Binding-site contacts:
Ligand atom C2 contacts residue LEU49 of chain 1.B at 3.7 Å (hydrophobic).
Ligand atom C26 contacts residue THR250 of chain 1.B at 3.6 Å.
Ligand atom C24 contacts residue GLY32 of chain 1.B at 3.6 Å.
Ligand atom C26 contacts residue GLY32 of chain 1.B at 3.8 Å.
Ligand atom C1 contacts residue LEU49 of chain 1.B at 3.9 Å (hydrophobic).
Ligand atom C25 contacts residue GLY249 of chain 1.B at 3.8 Å.
Ligand atom O16 contacts residue GLN92 of chain 1.B at 3.4 Å (h-bond).
Ligand atom C26 contacts residue SER248 of chain 1.B at 3.2 Å.
Ligand atom C8 contacts residue TYR90 of chain 1.B at 3.6 Å (hydrophobic).
Ligand atom C4 contacts residue GLN31 of chain 1.B at 3.4 Å.
Ligand atom C6 contacts residue TRP134 of chain 1.B at 3.6 Å (hydrophobic).
Ligand atom N15 contacts residue GLY53 of chain 1.B at 3.7 Å.
Ligand atom C11 contacts residue ASP51 of chain 1.B at 3.5 Å.
Ligand atom C26 contacts residue SER29 of chain 1.B at 3.2 Å.
Ligand atom C11 contacts residue ASP247 of chain 1.B at 3.8 Å.
Ligand atom C26 contacts residue ALA354 of chain 1.B at 3.6 Å (hydrophobic).
Ligand atom O18 contacts residue GLN92 of chain 1.B at 3.1 Å.
Ligand atom C25 contacts residue SER248 of chain 1.B at 3.7 Å.
Ligand atom CL23 contacts residue GLY93 of chain 1.B at 3.7 Å.
Ligand atom C24 contacts residue GLY249 of chain 1.B at 3.8 Å.
Ligand atom C17 contacts residue GLY249 of chain 1.B at 3.8 Å.
Ligand atom C14 contacts residue TYR90 of chain 1.B at 3.7 Å (hydrophobic).
Ligand atom C14 contacts residue ASP51 of chain 1.B at 3.4 Å.
Ligand atom C17 contacts residue THR250 of chain 1.B at 3.2 Å.
Ligand atom N15 contacts residue GLY249 of chain 1.B at 3.5 Å (h-bond).
Ligand atom C25 contacts residue GLY32 of chain 1.B at 3.4 Å.
Ligand atom C2 contacts residue GLY249 of chain 1.B at 3.1 Å.
Ligand atom N12 contacts residue ASP51 of chain 1.B at 2.7 Å (salt-bridge).
Ligand atom O16 contacts residue TYR90 of chain 1.B at 3.8 Å.
Ligand atom CL23 contacts residue TYR90 of chain 1.B at 3.3 Å.
Ligand atom N5 contacts residue TRP134 of chain 1.B at 3.5 Å.
Ligand atom C17 contacts residue ASP247 of chain 1.B at 3.3 Å.
Ligand atom N15 contacts residue ASP247 of chain 1.B at 2.8 Å (salt-bridge).
Ligand atom S9 contacts residue GLN92 of chain 1.B at 3.9 Å.
Ligand atom C25 contacts residue SER29 of chain 1.B at 3.7 Å.
Ligand atom C13 contacts residue ASP51 of chain 1.B at 3.6 Å.
Ligand atom CL23 contacts residue PHE127 of chain 1.B at 3.8 Å.
Ligand atom S19 contacts residue GLY249 of chain 1.B at 3.4 Å (h-bond).
Ligand atom N15 contacts residue ASP51 of chain 1.B at 2.8 Å (salt-bridge).
Ligand atom C14 contacts residue SER54 of chain 1.B at 3.8 Å.

This small molecule binds to this protein.
Small molecule (SMILES): [H]/N=C1\N[C@](C)(c2sc(-c3cncc(C#CC)c3)cc2Cl)CS(=O)(=O)N1C

Sequence of chain 1.B:
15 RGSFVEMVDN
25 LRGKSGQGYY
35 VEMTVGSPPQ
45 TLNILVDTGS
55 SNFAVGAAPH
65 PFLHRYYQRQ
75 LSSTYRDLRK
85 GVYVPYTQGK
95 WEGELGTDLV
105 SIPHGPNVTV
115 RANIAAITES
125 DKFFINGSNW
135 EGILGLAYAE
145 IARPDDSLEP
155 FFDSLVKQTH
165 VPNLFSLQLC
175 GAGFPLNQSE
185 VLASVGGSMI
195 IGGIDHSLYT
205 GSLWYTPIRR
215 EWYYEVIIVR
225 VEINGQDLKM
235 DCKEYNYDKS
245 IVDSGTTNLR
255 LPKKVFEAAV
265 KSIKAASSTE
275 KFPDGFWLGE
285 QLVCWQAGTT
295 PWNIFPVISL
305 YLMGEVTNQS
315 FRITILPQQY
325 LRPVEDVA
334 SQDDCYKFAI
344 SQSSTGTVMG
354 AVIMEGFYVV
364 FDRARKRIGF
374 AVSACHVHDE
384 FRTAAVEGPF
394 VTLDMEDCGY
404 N